Sequence of chain 2.F:
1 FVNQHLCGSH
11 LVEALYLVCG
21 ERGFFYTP

Binding-site contacts:
Ligand atom C6 contacts residue LEU11 of chain 1.D at 3.5 Å (hydrophobic).
Ligand atom C7 contacts residue LEU16 of chain 1.C at 4.0 Å (hydrophobic).
Ligand atom C7 contacts residue ALA14 of chain 1.D at 3.9 Å (hydrophobic).
Ligand atom O1 contacts residue VAL2 of chain 1.F at 4.0 Å.
Ligand atom C1 contacts residue VAL2 of chain 1.F at 4.5 Å (hydrophobic).
Ligand atom O1 contacts residue SER9 of chain 1.C at 3.9 Å.
Ligand atom C1 contacts residue LEU11 of chain 1.D at 3.7 Å (hydrophobic).
Ligand atom O1 contacts residue ILE10 of chain 1.C at 3.5 Å.
Ligand atom C5 contacts residue CYS7 of chain 1.D at 4.2 Å (hydrophobic).
Ligand atom C7 contacts residue HIS5 of chain 1.F at 3.5 Å.
Ligand atom C3 contacts residue LEU11 of chain 1.D at 4.2 Å (hydrophobic).
Ligand atom C2 contacts residue ILE10 of chain 1.C at 4.1 Å (hydrophobic).
Ligand atom C2 contacts residue LEU11 of chain 1.D at 4.1 Å (hydrophobic).
Ligand atom O1 contacts residue CYS11 of chain 1.C at 2.9 Å (h-bond).
Ligand atom C4 contacts residue HIS10 of chain 1.D at 4.1 Å.
Ligand atom C5 contacts residue LEU11 of chain 1.D at 3.7 Å (hydrophobic).
Ligand atom C6 contacts residue VAL2 of chain 1.F at 4.3 Å (hydrophobic).
Ligand atom C6 contacts residue CYS7 of chain 1.D at 3.9 Å (hydrophobic).
Ligand atom C1 contacts residue ILE10 of chain 1.C at 4.4 Å (hydrophobic).
Ligand atom C1 contacts residue CYS6 of chain 1.C at 3.4 Å (hydrophobic).
Ligand atom C5 contacts residue LEU6 of chain 1.F at 4.1 Å (hydrophobic).
Ligand atom C1 contacts residue CYS11 of chain 1.C at 4.0 Å (hydrophobic).
Ligand atom C4 contacts residue HIS5 of chain 1.F at 3.7 Å.
Ligand atom O1 contacts residue LEU11 of chain 1.D at 4.2 Å.
Ligand atom C2 contacts residue CYS11 of chain 1.C at 3.9 Å (hydrophobic).
Ligand atom C6 contacts residue CYS6 of chain 1.C at 3.2 Å (hydrophobic).
Ligand atom C7 contacts residue LEU17 of chain 2.F at 3.4 Å (hydrophobic).
Ligand atom C3 contacts residue HIS5 of chain 1.F at 3.8 Å.
Ligand atom C4 contacts residue LEU11 of chain 1.D at 4.0 Å (hydrophobic).
Ligand atom C5 contacts residue HIS5 of chain 1.F at 4.3 Å.
Ligand atom C5 contacts residue HIS10 of chain 1.D at 4.1 Å.
Ligand atom O1 contacts residue CYS6 of chain 1.C at 2.6 Å (h-bond).

Sequence of chain 1.F:
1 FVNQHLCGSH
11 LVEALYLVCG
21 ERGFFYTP

Sequence of chain 1.D:
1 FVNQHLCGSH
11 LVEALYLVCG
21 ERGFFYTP

This protein binds this small molecule.
Small molecule (SMILES): Cc1cccc(O)c1

Sequence of chain 1.C:
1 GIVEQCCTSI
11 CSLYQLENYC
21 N